Binding-site contacts:
Ligand atom N2 contacts residue ASN183 of chain 1.A at 2.8 Å (h-bond).
Ligand atom O5 contacts residue ASN183 of chain 1.A at 2.4 Å (h-bond).
Ligand atom O6 contacts residue THR185 of chain 1.A at 3.7 Å.
Ligand atom C8 contacts residue THR185 of chain 1.A at 3.8 Å.
Ligand atom C8 contacts residue ASN183 of chain 1.A at 4.3 Å.
Ligand atom O6 contacts residue THR186 of chain 1.A at 3.3 Å.
Ligand atom O7 contacts residue ASN183 of chain 1.A at 3.1 Å (h-bond).
Ligand atom O3 contacts residue ASP229 of chain 1.A at 4.0 Å.
Ligand atom O6 contacts residue GLU190 of chain 1.A at 4.4 Å.
Ligand atom C3 contacts residue ASN183 of chain 1.A at 3.8 Å.
Ligand atom C7 contacts residue ASP229 of chain 1.A at 3.9 Å.
Ligand atom C2 contacts residue ASP229 of chain 1.A at 3.5 Å.
Ligand atom O5 contacts residue THR186 of chain 1.A at 3.6 Å.
Ligand atom C8 contacts residue MSE230 of chain 1.A at 4.1 Å.
Ligand atom N2 contacts residue ASP229 of chain 1.A at 2.9 Å (salt-bridge).
Ligand atom C6 contacts residue THR186 of chain 1.A at 3.5 Å.
Ligand atom C5 contacts residue ASN183 of chain 1.A at 3.6 Å.
Ligand atom C8 contacts residue ASP229 of chain 1.A at 3.8 Å.
Ligand atom C7 contacts residue ASN183 of chain 1.A at 3.1 Å.
Ligand atom C2 contacts residue ASN183 of chain 1.A at 2.5 Å.
Ligand atom C1 contacts residue ASP229 of chain 1.A at 3.7 Å.
Ligand atom C4 contacts residue ASN183 of chain 1.A at 4.2 Å.
Ligand atom C1 contacts residue ASN183 of chain 1.A at 1.4 Å.
Ligand atom C3 contacts residue ASP229 of chain 1.A at 3.4 Å.
Ligand atom C5 contacts residue THR186 of chain 1.A at 4.1 Å.

This small molecule binds to this protein.
Small molecule (SMILES): CC(=O)N[C@H]1[C@H](O[C@H]2[C@H](O)[C@@H](NC(C)=O)CO[C@@H]2CO)O[C@H](CO)[C@@H](O)[C@@H]1O

Sequence of chain 1.A:
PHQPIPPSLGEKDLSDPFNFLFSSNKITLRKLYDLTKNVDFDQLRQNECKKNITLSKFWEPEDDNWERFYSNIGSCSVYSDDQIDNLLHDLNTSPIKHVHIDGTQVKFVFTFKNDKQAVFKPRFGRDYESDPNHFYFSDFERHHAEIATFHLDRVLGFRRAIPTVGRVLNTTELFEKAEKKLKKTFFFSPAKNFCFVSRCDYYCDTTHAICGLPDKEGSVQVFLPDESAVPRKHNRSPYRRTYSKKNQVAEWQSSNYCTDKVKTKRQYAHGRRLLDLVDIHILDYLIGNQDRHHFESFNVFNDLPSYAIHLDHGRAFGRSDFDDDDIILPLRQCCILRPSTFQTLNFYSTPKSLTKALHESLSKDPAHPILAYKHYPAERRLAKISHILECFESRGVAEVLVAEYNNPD